Sequence of chain 1.B:
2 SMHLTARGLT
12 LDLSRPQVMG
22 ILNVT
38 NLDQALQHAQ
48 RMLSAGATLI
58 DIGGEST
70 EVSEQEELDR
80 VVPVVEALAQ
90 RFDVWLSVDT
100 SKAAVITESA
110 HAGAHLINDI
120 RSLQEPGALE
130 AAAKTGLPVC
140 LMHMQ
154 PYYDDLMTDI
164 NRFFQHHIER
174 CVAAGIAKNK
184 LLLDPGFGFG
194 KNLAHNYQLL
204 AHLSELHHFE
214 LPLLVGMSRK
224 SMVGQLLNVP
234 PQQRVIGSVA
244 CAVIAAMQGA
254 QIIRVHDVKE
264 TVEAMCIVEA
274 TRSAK

Binding-site contacts:
Ligand atom N04 contacts residue MET141 of chain 1.B at 3.6 Å (h-bond).
Ligand atom N05 contacts residue LEU217 of chain 1.B at 3.7 Å.
Ligand atom N05 contacts residue ASN117 of chain 1.B at 2.6 Å (h-bond).
Ligand atom N06 contacts residue PHE192 of chain 1.B at 3.4 Å.
Ligand atom N04 contacts residue ASP187 of chain 1.B at 2.8 Å (salt-bridge).
Ligand atom O03 contacts residue SER224 of chain 1.B at 2.5 Å (h-bond).
Ligand atom C04 contacts residue PHE192 of chain 1.B at 3.8 Å (hydrophobic).
Ligand atom C07 contacts residue ARG257 of chain 1.B at 3.8 Å.
Ligand atom N03 contacts residue ILE119 of chain 1.B at 3.8 Å.
Ligand atom N07 contacts residue SER224 of chain 1.B at 3.8 Å.
Ligand atom C03 contacts residue ARG257 of chain 1.B at 3.2 Å.
Ligand atom O01 contacts residue LYS223 of chain 1.B at 2.9 Å (salt-bridge).
Ligand atom C07 contacts residue ASP187 of chain 1.B at 3.5 Å.
Ligand atom C01 contacts residue PHE192 of chain 1.B at 3.8 Å (hydrophobic).
Ligand atom C02 contacts residue ARG257 of chain 1.B at 3.4 Å.
Ligand atom N05 contacts residue ASP187 of chain 1.B at 3.3 Å (salt-bridge).
Ligand atom N01 contacts residue ASP98 of chain 1.B at 2.8 Å (salt-bridge).
Ligand atom C06 contacts residue ASP187 of chain 1.B at 3.8 Å.
Ligand atom N02 contacts residue LYS223 of chain 1.B at 3.2 Å (salt-bridge).
Ligand atom O02 contacts residue SER224 of chain 1.B at 2.7 Å (h-bond).
Ligand atom O01 contacts residue GLY219 of chain 1.B at 3.5 Å (h-bond).
Ligand atom C07 contacts residue ASN117 of chain 1.B at 3.7 Å.
Ligand atom O03 contacts residue LYS223 of chain 1.B at 3.2 Å.
Ligand atom N02 contacts residue ARG257 of chain 1.B at 3.6 Å (salt-bridge).
Ligand atom S01 contacts residue SER224 of chain 1.B at 3.6 Å.
Ligand atom C13 contacts residue LYS223 of chain 1.B at 3.7 Å.
Ligand atom N03 contacts residue ASP98 of chain 1.B at 3.5 Å (salt-bridge).
Ligand atom N01 contacts residue ARG257 of chain 1.B at 3.1 Å.
Ligand atom N03 contacts residue ARG257 of chain 1.B at 3.5 Å (salt-bridge).
Ligand atom C02 contacts residue ASP98 of chain 1.B at 3.6 Å.
Ligand atom C01 contacts residue ARG257 of chain 1.B at 3.5 Å.
Ligand atom C13 contacts residue PHE192 of chain 1.B at 3.8 Å (hydrophobic).
Ligand atom C12 contacts residue GLY191 of chain 1.B at 3.5 Å.
Ligand atom C03 contacts residue ASP98 of chain 1.B at 3.7 Å.
Ligand atom N02 contacts residue PHE192 of chain 1.B at 3.4 Å.
Ligand atom N03 contacts residue ASN117 of chain 1.B at 3.3 Å (h-bond).
Ligand atom C04 contacts residue ARG257 of chain 1.B at 3.4 Å.
Ligand atom C06 contacts residue MET141 of chain 1.B at 3.8 Å (hydrophobic).
Ligand atom O01 contacts residue PHE192 of chain 1.B at 3.5 Å.
Ligand atom C08 contacts residue LYS223 of chain 1.B at 3.6 Å.

The small molecule below binds the protein below.
Small molecule (SMILES): Cc1noc(NS(=O)(=O)c2ccc(NCc3cnc4nc(N)[nH]c(=O)c4n3)cc2)c1C